This small molecule binds to this protein.
Small molecule (SMILES): CC(=O)N[C@H]1[C@H](O[C@H]2[C@H](O)[C@@H](NC(C)=O)CO[C@@H]2CO)O[C@H](CO)[C@@H](O)[C@@H]1O

Sequence of chain 1.F:
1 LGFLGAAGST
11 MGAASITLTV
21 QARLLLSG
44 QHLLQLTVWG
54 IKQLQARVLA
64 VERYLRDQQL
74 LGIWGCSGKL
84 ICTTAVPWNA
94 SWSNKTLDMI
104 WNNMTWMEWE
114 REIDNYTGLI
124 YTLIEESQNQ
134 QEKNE

Binding-site contacts:
Ligand atom C1 contacts residue SER94 of chain 1.F at 3.6 Å.
Ligand atom C3 contacts residue ASN92 of chain 1.F at 3.8 Å.
Ligand atom C5 contacts residue SER94 of chain 1.F at 3.7 Å.
Ligand atom C1 contacts residue ASN92 of chain 1.F at 1.4 Å.
Ligand atom N2 contacts residue ASN92 of chain 1.F at 2.9 Å (h-bond).
Ligand atom O5 contacts residue SER94 of chain 1.F at 3.2 Å (h-bond).
Ligand atom C2 contacts residue ASN92 of chain 1.F at 2.5 Å.
Ligand atom C7 contacts residue ASN92 of chain 1.F at 3.2 Å.
Ligand atom C4 contacts residue ASN92 of chain 1.F at 4.2 Å.
Ligand atom O6 contacts residue LEU122 of chain 1.F at 4.2 Å.
Ligand atom O5 contacts residue ASN92 of chain 1.F at 2.4 Å (h-bond).
Ligand atom C5 contacts residue ASN92 of chain 1.F at 3.7 Å.
Ligand atom C6 contacts residue SER94 of chain 1.F at 4.0 Å.
Ligand atom O6 contacts residue SER94 of chain 1.F at 3.1 Å (h-bond).
Ligand atom O7 contacts residue ASN92 of chain 1.F at 3.4 Å (h-bond).
Ligand atom C8 contacts residue ASN92 of chain 1.F at 4.0 Å.